Binding-site contacts:
Ligand atom C08 contacts residue LEU142 of chain 1.A at 3.5 Å (hydrophobic).
Ligand atom C07 contacts residue PHE88 of chain 1.A at 3.5 Å (hydrophobic).
Ligand atom C12 contacts residue ILE18 of chain 1.A at 3.8 Å (hydrophobic).
Ligand atom C13 contacts residue LEU91 of chain 1.A at 3.3 Å (hydrophobic).
Ligand atom C09 contacts residue LEU142 of chain 1.A at 3.3 Å (hydrophobic).
Ligand atom C14 contacts residue ILE18 of chain 1.A at 3.8 Å (hydrophobic).
Ligand atom C16 contacts residue VAL26 of chain 1.A at 3.8 Å (hydrophobic).
Ligand atom N03 contacts residue ILE18 of chain 1.A at 3.8 Å.
Ligand atom C16 contacts residue GLY19 of chain 1.A at 3.8 Å.
Ligand atom N01 contacts residue LEU91 of chain 1.A at 3.0 Å (h-bond).
Ligand atom C18 contacts residue GLY19 of chain 1.A at 3.8 Å.
Ligand atom C09 contacts residue ALA39 of chain 1.A at 3.6 Å (hydrophobic).
Ligand atom C08 contacts residue GLU89 of chain 1.A at 3.2 Å.
Ligand atom N03 contacts residue LEU142 of chain 1.A at 3.8 Å.
Ligand atom C15 contacts residue ILE18 of chain 1.A at 3.6 Å (hydrophobic).
Ligand atom N05 contacts residue ASP94 of chain 1.A at 3.4 Å (salt-bridge).
Ligand atom C18 contacts residue GLU20 of chain 1.A at 3.5 Å.
Ligand atom C12 contacts residue LEU142 of chain 1.A at 3.4 Å (hydrophobic).
Ligand atom N04 contacts residue GLN93 of chain 1.A at 3.3 Å (h-bond).
Ligand atom C19 contacts residue GLN139 of chain 1.A at 3.4 Å.
Ligand atom N05 contacts residue LYS97 of chain 1.A at 3.9 Å.
Ligand atom C17 contacts residue GLU20 of chain 1.A at 3.8 Å.
Ligand atom N01 contacts residue LEU142 of chain 1.A at 3.5 Å.
Ligand atom C07 contacts residue LEU142 of chain 1.A at 3.7 Å (hydrophobic).
Ligand atom N04 contacts residue LEU91 of chain 1.A at 2.6 Å (h-bond).
Ligand atom N04 contacts residue HIS92 of chain 1.A at 3.0 Å (h-bond).
Ligand atom C10 contacts residue LEU142 of chain 1.A at 3.4 Å (hydrophobic).
Ligand atom N05 contacts residue ILE18 of chain 1.A at 3.5 Å (h-bond).
Ligand atom C08 contacts residue VAL72 of chain 1.A at 3.8 Å (hydrophobic).
Ligand atom C17 contacts residue VAL26 of chain 1.A at 3.7 Å (hydrophobic).
Ligand atom O21 contacts residue LEU91 of chain 1.A at 2.8 Å (h-bond).
Ligand atom C07 contacts residue ALA39 of chain 1.A at 3.7 Å (hydrophobic).
Ligand atom O21 contacts residue PHE90 of chain 1.A at 3.6 Å.
Ligand atom CL22 contacts residue ASP153 of chain 1.A at 3.3 Å.
Ligand atom C11 contacts residue VAL26 of chain 1.A at 3.8 Å (hydrophobic).
Ligand atom C08 contacts residue ALA39 of chain 1.A at 3.3 Å (hydrophobic).
Ligand atom C20 contacts residue ASP94 of chain 1.A at 3.4 Å.
Ligand atom C17 contacts residue GLY19 of chain 1.A at 3.6 Å.
Ligand atom C11 contacts residue LEU142 of chain 1.A at 3.7 Å (hydrophobic).
Ligand atom C06 contacts residue LEU142 of chain 1.A at 3.8 Å (hydrophobic).

This protein binds this small molecule.
Small molecule (SMILES): Nc1nc(Nc2ccccc2)nc(-c2cc(Cl)ccc2O)n1

Sequence of chain 1.A:
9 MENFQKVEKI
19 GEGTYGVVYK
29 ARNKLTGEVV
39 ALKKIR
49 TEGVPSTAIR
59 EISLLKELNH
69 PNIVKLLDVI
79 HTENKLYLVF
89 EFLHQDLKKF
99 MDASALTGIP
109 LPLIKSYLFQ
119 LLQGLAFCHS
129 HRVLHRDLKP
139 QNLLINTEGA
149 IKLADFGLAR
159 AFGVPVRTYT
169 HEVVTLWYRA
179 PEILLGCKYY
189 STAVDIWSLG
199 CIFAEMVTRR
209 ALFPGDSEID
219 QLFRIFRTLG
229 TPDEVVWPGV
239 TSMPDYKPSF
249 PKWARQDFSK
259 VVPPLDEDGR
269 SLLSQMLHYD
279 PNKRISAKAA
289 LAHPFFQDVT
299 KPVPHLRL